Sequence of chain 10.A:
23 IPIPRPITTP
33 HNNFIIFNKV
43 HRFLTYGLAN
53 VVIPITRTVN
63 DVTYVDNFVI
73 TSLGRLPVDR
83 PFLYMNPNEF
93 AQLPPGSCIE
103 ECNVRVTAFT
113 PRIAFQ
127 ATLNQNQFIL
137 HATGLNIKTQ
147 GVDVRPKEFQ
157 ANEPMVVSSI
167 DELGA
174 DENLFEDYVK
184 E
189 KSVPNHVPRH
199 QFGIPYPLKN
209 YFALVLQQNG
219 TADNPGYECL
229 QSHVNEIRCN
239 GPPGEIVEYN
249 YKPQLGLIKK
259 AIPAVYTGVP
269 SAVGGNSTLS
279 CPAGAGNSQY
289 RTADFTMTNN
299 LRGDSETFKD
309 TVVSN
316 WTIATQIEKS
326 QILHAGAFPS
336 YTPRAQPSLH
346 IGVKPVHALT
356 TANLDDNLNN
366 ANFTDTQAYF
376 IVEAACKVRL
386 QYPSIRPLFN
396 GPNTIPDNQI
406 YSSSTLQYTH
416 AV

A small-molecule ligand and the protein it binds are described below.
Small molecule (SMILES): Cc1cn([C@H]2C[C@H](O[P](=O)(O)OC[C@H]3O[C@@H](n4cc(C)c(=O)[nH]c4=O)C[C@@H]3O)[C@@H](CO[P](=O)(O)O[C@H]3C[C@H](n4ccc(=O)[nH]c4=O)O[C@@H]3COP(=O)=O)O2)c(=O)[nH]c1=O

Binding-site contacts:
Ligand atom O4 contacts residue GLY98 of chain 10.A at 2.8 Å (h-bond).
Ligand atom N1 contacts residue PHE333 of chain 10.A at 3.8 Å.
Ligand atom C4' contacts residue LEU328 of chain 10.A at 4.1 Å (hydrophobic).
Ligand atom OP2 contacts residue ARG391 of chain 10.A at 3.9 Å.
Ligand atom OP1 contacts residue GLN252 of chain 10.A at 3.7 Å.
Ligand atom C2 contacts residue PRO334 of chain 10.A at 3.7 Å (hydrophobic).
Ligand atom OP2 contacts residue GLN252 of chain 10.A at 4.1 Å.
Ligand atom N3 contacts residue LEU328 of chain 10.A at 3.9 Å.
Ligand atom C5' contacts residue PHE333 of chain 10.A at 3.2 Å (hydrophobic).
Ligand atom C6 contacts residue GLY98 of chain 10.A at 4.1 Å.
Ligand atom O4' contacts residue LEU328 of chain 10.A at 3.0 Å.
Ligand atom C2' contacts residue LEU328 of chain 10.A at 3.7 Å (hydrophobic).
Ligand atom O4 contacts residue ALA259 of chain 10.A at 3.2 Å.
Ligand atom P contacts residue PHE333 of chain 10.A at 3.8 Å.
Ligand atom C3' contacts residue PHE333 of chain 10.A at 3.8 Å (hydrophobic).
Ligand atom C4 contacts residue GLY98 of chain 10.A at 3.2 Å.
Ligand atom C7 contacts residue TYR336 of chain 10.A at 3.6 Å (hydrophobic).
Ligand atom O2 contacts residue LEU328 of chain 10.A at 2.2 Å.
Ligand atom C4 contacts residue PRO334 of chain 10.A at 3.6 Å (hydrophobic).
Ligand atom C5' contacts residue GLN252 of chain 10.A at 3.4 Å.
Ligand atom O5' contacts residue GLN252 of chain 10.A at 3.1 Å (h-bond).
Ligand atom O5' contacts residue PHE333 of chain 10.A at 3.8 Å.
Ligand atom O3' contacts residue PHE333 of chain 10.A at 3.5 Å.
Ligand atom C1' contacts residue LEU328 of chain 10.A at 3.9 Å (hydrophobic).
Ligand atom OP2 contacts residue PHE333 of chain 10.A at 3.3 Å.
Ligand atom C5 contacts residue GLY98 of chain 10.A at 2.9 Å.
Ligand atom O5' contacts residue LEU328 of chain 10.A at 3.6 Å.
Ligand atom O4' contacts residue GLN252 of chain 10.A at 3.9 Å.
Ligand atom C6 contacts residue PHE333 of chain 10.A at 3.7 Å (hydrophobic).
Ligand atom OP1 contacts residue ARG391 of chain 10.A at 3.8 Å.
Ligand atom C2' contacts residue PHE333 of chain 10.A at 2.9 Å (hydrophobic).
Ligand atom C4' contacts residue GLN252 of chain 10.A at 3.5 Å.
Ligand atom C2 contacts residue LEU328 of chain 10.A at 3.0 Å (hydrophobic).
Ligand atom O2 contacts residue PRO334 of chain 10.A at 3.8 Å.
Ligand atom N3 contacts residue PRO334 of chain 10.A at 3.5 Å.
Ligand atom N1 contacts residue LEU328 of chain 10.A at 3.8 Å.
Ligand atom O4' contacts residue PRO334 of chain 10.A at 4.0 Å.
Ligand atom O4 contacts residue PRO334 of chain 10.A at 3.7 Å.
Ligand atom C1' contacts residue PHE333 of chain 10.A at 3.1 Å (hydrophobic).
Ligand atom OP2 contacts residue GLU102 of chain 10.A at 3.5 Å (salt-bridge).